Binding-site contacts:
Ligand atom OP1 contacts residue ARG208 of chain 41.B at 4.1 Å.
Ligand atom OP1 contacts residue SER211 of chain 41.B at 4.3 Å.
Ligand atom O2' contacts residue ARG208 of chain 41.B at 4.1 Å.
Ligand atom O2' contacts residue GLY67 of chain 41.B at 3.3 Å (h-bond).
Ligand atom OP2 contacts residue ARG208 of chain 45.C at 4.4 Å.
Ligand atom C1' contacts residue GLY67 of chain 41.B at 4.4 Å.
Ligand atom N3 contacts residue ARG65 of chain 41.B at 4.1 Å.
Ligand atom P contacts residue ARG208 of chain 45.C at 4.5 Å.
Ligand atom O2' contacts residue ALA66 of chain 41.B at 3.6 Å.
Ligand atom O5' contacts residue ARG208 of chain 45.C at 4.0 Å.
Ligand atom O2' contacts residue ARG65 of chain 41.B at 4.3 Å.
Ligand atom OP1 contacts residue ARG208 of chain 45.C at 4.1 Å.

Sequence of chain 41.B:
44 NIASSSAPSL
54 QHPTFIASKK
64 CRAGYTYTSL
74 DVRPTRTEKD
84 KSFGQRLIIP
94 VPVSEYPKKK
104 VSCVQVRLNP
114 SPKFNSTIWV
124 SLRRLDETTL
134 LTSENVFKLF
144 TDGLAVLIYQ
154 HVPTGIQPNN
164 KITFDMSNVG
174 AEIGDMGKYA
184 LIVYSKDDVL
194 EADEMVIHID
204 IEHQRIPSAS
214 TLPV

Sequence of chain 45.C:
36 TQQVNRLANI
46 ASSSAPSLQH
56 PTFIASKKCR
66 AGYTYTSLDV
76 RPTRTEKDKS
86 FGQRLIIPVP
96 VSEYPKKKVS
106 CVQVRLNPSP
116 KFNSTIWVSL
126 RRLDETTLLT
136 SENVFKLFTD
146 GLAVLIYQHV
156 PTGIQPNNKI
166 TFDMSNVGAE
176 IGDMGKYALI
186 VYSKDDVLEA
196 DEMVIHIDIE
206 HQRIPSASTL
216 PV

A small-molecule ligand and the protein it binds are described below.
Small molecule (SMILES): Nc1ncnc2c1ncn2[C@@H]1O[C@H](CO[P](=O)(O)O[C@H]2[C@@H](O)[C@H](n3cnc4c(N)ncnc43)O[C@@H]2CO[P](=O)(O)O[C@H]2[C@@H](O)[C@H](n3cnc4c(N)ncnc43)O[C@@H]2CO)[C@@H](O)[C@H]1O